This small molecule binds to this protein.
Small molecule (SMILES): OC[C@H]1O[C@@H](O)[C@H](O)[C@@H](O)[C@@H]1O

Sequence of chain 1.A:
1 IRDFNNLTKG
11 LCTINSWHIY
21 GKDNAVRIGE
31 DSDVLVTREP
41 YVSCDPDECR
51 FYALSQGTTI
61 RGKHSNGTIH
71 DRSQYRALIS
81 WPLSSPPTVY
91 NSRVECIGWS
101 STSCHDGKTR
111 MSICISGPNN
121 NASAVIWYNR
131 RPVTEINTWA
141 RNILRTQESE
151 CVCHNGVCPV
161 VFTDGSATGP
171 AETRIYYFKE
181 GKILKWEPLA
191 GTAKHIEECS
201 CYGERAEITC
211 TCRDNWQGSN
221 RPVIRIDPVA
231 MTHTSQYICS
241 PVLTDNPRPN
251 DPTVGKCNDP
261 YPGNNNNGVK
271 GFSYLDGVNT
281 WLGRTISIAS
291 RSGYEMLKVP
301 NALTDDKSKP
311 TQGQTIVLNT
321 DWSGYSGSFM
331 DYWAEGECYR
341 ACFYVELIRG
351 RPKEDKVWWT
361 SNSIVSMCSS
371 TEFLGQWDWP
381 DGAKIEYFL

Binding-site contacts:
Ligand atom C3 contacts residue ASP378 of chain 3.A at 3.5 Å.
Ligand atom C4 contacts residue GLN376 of chain 3.A at 4.3 Å.
Ligand atom C2 contacts residue PRO118 of chain 1.A at 4.3 Å (hydrophobic).
Ligand atom O1 contacts residue PRO118 of chain 1.A at 4.1 Å.
Ligand atom O6 contacts residue NAG1 of chain 1.B at 3.2 Å (h-bond).
Ligand atom O2 contacts residue PRO118 of chain 1.A at 4.0 Å.
Ligand atom O3 contacts residue TRP377 of chain 3.A at 3.4 Å.
Ligand atom C2 contacts residue TRP377 of chain 3.A at 4.2 Å (hydrophobic).
Ligand atom O5 contacts residue NAG1 of chain 1.B at 4.0 Å.
Ligand atom O6 contacts residue GLN376 of chain 3.A at 3.0 Å (h-bond).
Ligand atom O3 contacts residue GLN376 of chain 3.A at 4.2 Å.
Ligand atom O3 contacts residue ASP378 of chain 3.A at 2.7 Å (salt-bridge).
Ligand atom O4 contacts residue THR315 of chain 3.A at 4.3 Å.
Ligand atom O2 contacts residue ASP378 of chain 3.A at 3.6 Å (salt-bridge).
Ligand atom O2 contacts residue TRP377 of chain 3.A at 3.5 Å.
Ligand atom C2 contacts residue ASP378 of chain 3.A at 4.1 Å.
Ligand atom C2 contacts residue GLN376 of chain 3.A at 4.4 Å.
Ligand atom O4 contacts residue LEU318 of chain 3.A at 4.3 Å.
Ligand atom C6 contacts residue NAG1 of chain 1.B at 3.9 Å.
Ligand atom O4 contacts residue GLN376 of chain 3.A at 3.9 Å.
Ligand atom C6 contacts residue GLN376 of chain 3.A at 3.6 Å.

Sequence of chain 3.A:
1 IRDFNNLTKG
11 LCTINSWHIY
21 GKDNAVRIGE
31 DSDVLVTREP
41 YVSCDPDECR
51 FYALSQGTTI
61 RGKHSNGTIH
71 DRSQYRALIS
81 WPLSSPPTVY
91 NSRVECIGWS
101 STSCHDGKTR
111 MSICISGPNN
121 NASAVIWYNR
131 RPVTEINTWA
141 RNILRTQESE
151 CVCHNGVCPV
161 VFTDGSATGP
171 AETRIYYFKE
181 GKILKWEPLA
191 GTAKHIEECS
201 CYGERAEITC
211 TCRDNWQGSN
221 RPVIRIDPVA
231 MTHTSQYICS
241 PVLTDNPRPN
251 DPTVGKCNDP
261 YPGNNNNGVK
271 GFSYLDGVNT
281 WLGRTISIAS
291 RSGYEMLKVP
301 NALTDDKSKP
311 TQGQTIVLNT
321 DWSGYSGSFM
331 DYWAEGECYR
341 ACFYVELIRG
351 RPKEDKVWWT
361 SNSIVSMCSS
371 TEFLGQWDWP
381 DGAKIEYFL